This small molecule binds to this protein.
Small molecule (SMILES): CCOC(=O)/C(=N\O)C(C)=O

Sequence of chain 1.A:
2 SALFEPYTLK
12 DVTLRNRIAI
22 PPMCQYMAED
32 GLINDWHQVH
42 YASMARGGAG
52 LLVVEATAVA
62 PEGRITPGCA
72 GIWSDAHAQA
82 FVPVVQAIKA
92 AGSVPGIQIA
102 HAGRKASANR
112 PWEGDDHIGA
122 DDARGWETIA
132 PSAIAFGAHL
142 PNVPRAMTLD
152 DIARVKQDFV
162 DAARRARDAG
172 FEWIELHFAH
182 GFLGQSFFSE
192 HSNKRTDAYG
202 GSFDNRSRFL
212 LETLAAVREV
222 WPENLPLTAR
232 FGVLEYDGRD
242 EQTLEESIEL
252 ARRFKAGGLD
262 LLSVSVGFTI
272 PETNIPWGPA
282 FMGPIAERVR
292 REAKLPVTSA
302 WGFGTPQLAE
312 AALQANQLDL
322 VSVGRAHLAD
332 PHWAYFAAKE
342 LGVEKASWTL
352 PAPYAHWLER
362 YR

Sequence of chain 1.B:
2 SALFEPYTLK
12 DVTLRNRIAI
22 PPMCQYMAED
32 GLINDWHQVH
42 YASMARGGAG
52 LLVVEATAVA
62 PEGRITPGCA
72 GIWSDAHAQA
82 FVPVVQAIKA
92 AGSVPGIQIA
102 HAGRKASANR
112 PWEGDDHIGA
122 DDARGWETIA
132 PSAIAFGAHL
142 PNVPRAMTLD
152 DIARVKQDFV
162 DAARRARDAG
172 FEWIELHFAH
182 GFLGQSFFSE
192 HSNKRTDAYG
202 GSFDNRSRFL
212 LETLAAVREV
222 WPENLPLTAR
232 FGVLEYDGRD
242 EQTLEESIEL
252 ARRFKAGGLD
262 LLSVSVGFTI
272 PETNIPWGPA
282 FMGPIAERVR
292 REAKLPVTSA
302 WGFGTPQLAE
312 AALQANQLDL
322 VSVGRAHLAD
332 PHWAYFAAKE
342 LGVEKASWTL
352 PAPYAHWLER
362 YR

Binding-site contacts:
Ligand atom O2 contacts residue TYR27 of chain 1.A at 3.3 Å (h-bond).
Ligand atom C1 contacts residue L9I1 of chain 1.E at 3.1 Å.
Ligand atom O1 contacts residue LYS106 of chain 1.A at 4.4 Å.
Ligand atom O3 contacts residue HIS178 of chain 1.A at 2.8 Å (h-bond).
Ligand atom N1 contacts residue HIS178 of chain 1.A at 3.8 Å.
Ligand atom C1 contacts residue TRP358 of chain 1.B at 4.4 Å (hydrophobic).
Ligand atom O4 contacts residue FMN1 of chain 1.D at 3.1 Å.
Ligand atom C3 contacts residue HIS181 of chain 1.A at 4.0 Å.
Ligand atom C4 contacts residue HIS181 of chain 1.A at 3.3 Å.
Ligand atom N1 contacts residue PHE183 of chain 1.A at 3.4 Å.
Ligand atom N1 contacts residue HIS181 of chain 1.A at 3.8 Å.
Ligand atom C5 contacts residue PHE269 of chain 1.A at 3.5 Å (hydrophobic).
Ligand atom O4 contacts residue L9I1 of chain 1.E at 3.7 Å.
Ligand atom O1 contacts residue L9I1 of chain 1.E at 4.4 Å.
Ligand atom C5 contacts residue L9I1 of chain 1.E at 4.5 Å.
Ligand atom C2 contacts residue L9I1 of chain 1.E at 4.3 Å.
Ligand atom O4 contacts residue HIS181 of chain 1.A at 3.2 Å (h-bond).
Ligand atom C2 contacts residue FMN1 of chain 1.D at 3.7 Å.
Ligand atom C6 contacts residue L9I1 of chain 1.E at 4.0 Å.
Ligand atom O3 contacts residue HIS181 of chain 1.A at 2.6 Å (h-bond).
Ligand atom O2 contacts residue FMN1 of chain 1.D at 3.4 Å (h-bond).
Ligand atom C6 contacts residue PHE269 of chain 1.A at 3.9 Å (hydrophobic).
Ligand atom C4 contacts residue L9I1 of chain 1.E at 4.0 Å.
Ligand atom C5 contacts residue HIS181 of chain 1.A at 3.5 Å.
Ligand atom O3 contacts residue FMN1 of chain 1.D at 2.9 Å.
Ligand atom N1 contacts residue FMN1 of chain 1.D at 3.3 Å.
Ligand atom C3 contacts residue PHE183 of chain 1.A at 4.0 Å (hydrophobic).
Ligand atom O3 contacts residue PHE183 of chain 1.A at 3.3 Å.
Ligand atom C2 contacts residue TYR27 of chain 1.A at 4.1 Å (hydrophobic).
Ligand atom O1 contacts residue PHE183 of chain 1.A at 4.2 Å.
Ligand atom C1 contacts residue FMN1 of chain 1.D at 4.4 Å.
Ligand atom C6 contacts residue TRP302 of chain 1.A at 4.3 Å (hydrophobic).
Ligand atom C4 contacts residue FMN1 of chain 1.D at 3.8 Å.
Ligand atom C5 contacts residue TRP302 of chain 1.A at 4.0 Å (hydrophobic).
Ligand atom O2 contacts residue ILE66 of chain 1.A at 3.7 Å.
Ligand atom C3 contacts residue FMN1 of chain 1.D at 3.5 Å.
Ligand atom O4 contacts residue TRP302 of chain 1.A at 3.5 Å.
Ligand atom O2 contacts residue CYS25 of chain 1.A at 4.0 Å.
Ligand atom C1 contacts residue TYR27 of chain 1.A at 4.1 Å (hydrophobic).
Ligand atom O1 contacts residue HIS181 of chain 1.A at 3.5 Å.